This small molecule binds to this protein.
Small molecule (SMILES): O=C(O)CC[C@@H](O)C(=O)O

Binding-site contacts:
Ligand atom C2 contacts residue HIS240 of chain 1.A at 3.8 Å.
Ligand atom O2 contacts residue TRP254 of chain 1.A at 3.9 Å.
Ligand atom C1 contacts residue ASN167 of chain 1.A at 3.3 Å.
Ligand atom O3 contacts residue HIS240 of chain 1.A at 3.2 Å (h-bond).
Ligand atom C2 contacts residue TRP150 of chain 1.A at 3.7 Å (hydrophobic).
Ligand atom O3 contacts residue MN1 of chain 1.B at 2.2 Å.
Ligand atom O4 contacts residue LYS176 of chain 1.A at 3.8 Å.
Ligand atom C5 contacts residue VAL242 of chain 1.A at 3.6 Å (hydrophobic).
Ligand atom C4 contacts residue VAL242 of chain 1.A at 3.9 Å (hydrophobic).
Ligand atom O4 contacts residue VAL242 of chain 1.A at 3.6 Å.
Ligand atom O5 contacts residue VAL242 of chain 1.A at 3.5 Å.
Ligand atom O4 contacts residue TYR112 of chain 1.A at 2.6 Å (h-bond).
Ligand atom C5 contacts residue TYR112 of chain 1.A at 3.2 Å (hydrophobic).
Ligand atom O3 contacts residue TRP150 of chain 1.A at 3.8 Å.
Ligand atom O1 contacts residue TRP254 of chain 1.A at 3.2 Å (h-bond).
Ligand atom O4 contacts residue TRP150 of chain 1.A at 3.9 Å.
Ligand atom O4 contacts residue SER158 of chain 1.A at 2.7 Å (h-bond).
Ligand atom C4 contacts residue TRP150 of chain 1.A at 3.7 Å (hydrophobic).
Ligand atom O1 contacts residue ASN167 of chain 1.A at 3.1 Å (h-bond).
Ligand atom O1 contacts residue TRP150 of chain 1.A at 3.9 Å.
Ligand atom C5 contacts residue TRP150 of chain 1.A at 3.7 Å (hydrophobic).
Ligand atom C1 contacts residue TRP150 of chain 1.A at 3.5 Å (hydrophobic).
Ligand atom C1 contacts residue TRP254 of chain 1.A at 4.0 Å (hydrophobic).
Ligand atom O1 contacts residue HIS240 of chain 1.A at 3.5 Å (h-bond).
Ligand atom C1 contacts residue HIS240 of chain 1.A at 3.9 Å.
Ligand atom O2 contacts residue TRP150 of chain 1.A at 3.7 Å.
Ligand atom C2 contacts residue MN1 of chain 1.B at 3.0 Å.
Ligand atom O3 contacts residue HIS161 of chain 1.A at 3.0 Å (h-bond).
Ligand atom O1 contacts residue MN1 of chain 1.B at 2.2 Å.
Ligand atom O2 contacts residue SER252 of chain 1.A at 3.3 Å.
Ligand atom C1 contacts residue MN1 of chain 1.B at 2.9 Å.
Ligand atom O2 contacts residue ASN167 of chain 1.A at 2.9 Å (h-bond).
Ligand atom O2 contacts residue LEU169 of chain 1.A at 3.7 Å.
Ligand atom C3 contacts residue TRP150 of chain 1.A at 3.7 Å (hydrophobic).
Ligand atom O5 contacts residue LYS176 of chain 1.A at 2.7 Å (salt-bridge).
Ligand atom C5 contacts residue LYS176 of chain 1.A at 3.6 Å.
Ligand atom C4 contacts residue SER158 of chain 1.A at 3.4 Å.
Ligand atom O5 contacts residue TYR112 of chain 1.A at 3.4 Å (h-bond).
Ligand atom C5 contacts residue SER158 of chain 1.A at 3.4 Å.
Ligand atom O1 contacts residue ASP163 of chain 1.A at 3.1 Å (salt-bridge).

Sequence of chain 1.A:
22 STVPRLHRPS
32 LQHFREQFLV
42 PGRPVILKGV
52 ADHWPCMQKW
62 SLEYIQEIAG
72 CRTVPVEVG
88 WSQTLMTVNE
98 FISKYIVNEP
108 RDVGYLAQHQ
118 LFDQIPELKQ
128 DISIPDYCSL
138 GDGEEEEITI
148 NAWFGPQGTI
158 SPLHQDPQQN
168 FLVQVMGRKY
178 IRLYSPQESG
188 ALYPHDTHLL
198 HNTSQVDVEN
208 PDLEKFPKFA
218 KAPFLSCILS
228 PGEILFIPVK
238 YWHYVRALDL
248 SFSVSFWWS